The small molecule below binds the protein below.
Small molecule (SMILES): CC(=O)N[C@H]1[C@H](O[C@H]2[C@H](O)[C@@H](NC(C)=O)CO[C@@H]2CO)O[C@H](CO)[C@@H](O[C@@H]2O[C@H](CO)[C@@H](O)[C@H](O[C@H]3O[C@H](CO)[C@@H](O)[C@H](O)[C@@H]3O)[C@@H]2O)[C@@H]1O

Binding-site contacts:
Ligand atom O2 contacts residue TYR208 of chain 1.C at 4.2 Å.
Ligand atom O4 contacts residue ASN129 of chain 1.C at 4.1 Å.
Ligand atom O5 contacts residue THR131 of chain 1.C at 3.7 Å.
Ligand atom C8 contacts residue ASN129 of chain 1.C at 3.8 Å.
Ligand atom O5 contacts residue ASN129 of chain 1.C at 2.4 Å (h-bond).
Ligand atom N2 contacts residue GLU210 of chain 1.C at 3.1 Å (salt-bridge).
Ligand atom C1 contacts residue ASN129 of chain 1.C at 1.4 Å.
Ligand atom C3 contacts residue ASN129 of chain 1.C at 3.9 Å.
Ligand atom C3 contacts residue GLU210 of chain 1.C at 3.2 Å.
Ligand atom C2 contacts residue ASN129 of chain 1.C at 2.6 Å.
Ligand atom C5 contacts residue THR131 of chain 1.C at 4.3 Å.
Ligand atom O3 contacts residue GLY211 of chain 1.C at 4.3 Å.
Ligand atom O7 contacts residue ASN129 of chain 1.C at 4.5 Å.
Ligand atom C2 contacts residue GLU210 of chain 1.C at 3.8 Å.
Ligand atom N2 contacts residue ASN129 of chain 1.C at 3.0 Å (h-bond).
Ligand atom C8 contacts residue PHE213 of chain 1.C at 3.9 Å (hydrophobic).
Ligand atom C5 contacts residue ASN129 of chain 1.C at 3.5 Å.
Ligand atom O6 contacts residue THR131 of chain 1.C at 3.9 Å.
Ligand atom C1 contacts residue THR131 of chain 1.C at 4.5 Å.
Ligand atom C7 contacts residue GLU210 of chain 1.C at 3.9 Å.
Ligand atom O3 contacts residue GLU210 of chain 1.C at 2.9 Å (salt-bridge).
Ligand atom C8 contacts residue GLU210 of chain 1.C at 4.0 Å.
Ligand atom C7 contacts residue ASN129 of chain 1.C at 3.6 Å.
Ligand atom O6 contacts residue GLN132 of chain 1.C at 3.3 Å (h-bond).
Ligand atom C4 contacts residue ASN129 of chain 1.C at 4.0 Å.

Sequence of chain 1.C:
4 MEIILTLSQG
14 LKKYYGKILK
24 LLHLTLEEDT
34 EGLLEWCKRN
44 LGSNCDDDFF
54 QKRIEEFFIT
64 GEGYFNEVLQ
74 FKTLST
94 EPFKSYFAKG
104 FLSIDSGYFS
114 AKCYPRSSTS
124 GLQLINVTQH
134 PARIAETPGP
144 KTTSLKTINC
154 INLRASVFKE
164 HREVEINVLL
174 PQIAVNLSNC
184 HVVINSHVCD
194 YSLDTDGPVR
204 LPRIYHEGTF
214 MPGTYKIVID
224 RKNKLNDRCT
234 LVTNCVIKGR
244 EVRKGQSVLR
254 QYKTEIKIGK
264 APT